This protein binds this small molecule.
Small molecule (SMILES): CSCC[C@H](NC=O)C(=O)O

Binding-site contacts:
Ligand atom N contacts residue 2AE1 of chain 1.UE at 3.6 Å.
Ligand atom CN contacts residue 2AE1 of chain 1.UE at 3.4 Å.
Ligand atom O contacts residue 2AE1 of chain 1.UE at 3.7 Å.
Ligand atom CA contacts residue 8AN1 of chain 1.VE at 2.4 Å.
Ligand atom N contacts residue 8AN1 of chain 1.VE at 3.6 Å (h-bond).
Ligand atom C contacts residue 2AE1 of chain 1.UE at 4.1 Å.
Ligand atom CA contacts residue 2AE1 of chain 1.UE at 4.4 Å.
Ligand atom O1 contacts residue 2AE1 of chain 1.UE at 3.9 Å.
Ligand atom CB contacts residue 8AN1 of chain 1.VE at 3.0 Å.
Ligand atom C contacts residue 8AN1 of chain 1.VE at 1.4 Å.
Ligand atom O contacts residue 8AN1 of chain 1.VE at 2.4 Å (h-bond).
Ligand atom CG contacts residue 8AN1 of chain 1.VE at 3.2 Å.